Sequence of chain 1.A:
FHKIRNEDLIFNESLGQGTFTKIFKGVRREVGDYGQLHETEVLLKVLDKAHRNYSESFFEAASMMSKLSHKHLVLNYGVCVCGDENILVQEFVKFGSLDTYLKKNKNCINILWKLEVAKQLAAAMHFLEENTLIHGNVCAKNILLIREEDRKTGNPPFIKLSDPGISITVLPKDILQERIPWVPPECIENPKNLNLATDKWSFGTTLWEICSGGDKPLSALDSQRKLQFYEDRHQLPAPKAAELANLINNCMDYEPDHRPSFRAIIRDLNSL

The protein below binds the small molecule below.
Small molecule (SMILES): O=C(Nc1c[nH]nc1-c1nc2cc(CN3CCOCC3)ccc2[nH]1)NC1CC1

Binding-site contacts:
Ligand atom N7 contacts residue LEU145 of chain 1.A at 3.9 Å.
Ligand atom C14 contacts residue VAL94 of chain 1.A at 3.7 Å (hydrophobic).
Ligand atom C2 contacts residue LEU145 of chain 1.A at 3.9 Å (hydrophobic).
Ligand atom N15 contacts residue LEU16 of chain 1.A at 3.7 Å.
Ligand atom N12 contacts residue PHE93 of chain 1.A at 4.0 Å.
Ligand atom C26 contacts residue PHE96 of chain 1.A at 3.6 Å (hydrophobic).
Ligand atom N10 contacts residue LEU44 of chain 1.A at 3.3 Å.
Ligand atom C14 contacts residue LEU16 of chain 1.A at 3.9 Å (hydrophobic).
Ligand atom C17 contacts residue LEU16 of chain 1.A at 3.8 Å (hydrophobic).
Ligand atom N30 contacts residue VAL94 of chain 1.A at 2.7 Å (h-bond).
Ligand atom C14 contacts residue GLY97 of chain 1.A at 3.7 Å.
Ligand atom C28 contacts residue LYS95 of chain 1.A at 3.5 Å.
Ligand atom N10 contacts residue VAL94 of chain 1.A at 3.8 Å.
Ligand atom C4 contacts residue SER98 of chain 1.A at 3.8 Å.
Ligand atom N30 contacts residue PHE93 of chain 1.A at 3.5 Å.
Ligand atom N10 contacts residue LEU145 of chain 1.A at 3.6 Å.
Ligand atom C27 contacts residue PHE96 of chain 1.A at 3.8 Å (hydrophobic).
Ligand atom O1 contacts residue LEU145 of chain 1.A at 3.8 Å.
Ligand atom C9 contacts residue LEU44 of chain 1.A at 3.4 Å (hydrophobic).
Ligand atom C28 contacts residue VAL94 of chain 1.A at 3.9 Å (hydrophobic).
Ligand atom C29 contacts residue VAL94 of chain 1.A at 3.5 Å (hydrophobic).
Ligand atom C13 contacts residue LEU44 of chain 1.A at 3.5 Å (hydrophobic).
Ligand atom C8 contacts residue LEU145 of chain 1.A at 3.8 Å (hydrophobic).
Ligand atom C29 contacts residue PHE93 of chain 1.A at 3.9 Å (hydrophobic).
Ligand atom N15 contacts residue GLY97 of chain 1.A at 3.7 Å.
Ligand atom N10 contacts residue GLU92 of chain 1.A at 3.3 Å (salt-bridge).
Ligand atom C8 contacts residue LEU44 of chain 1.A at 3.6 Å (hydrophobic).
Ligand atom C16 contacts residue GLY97 of chain 1.A at 3.5 Å.
Ligand atom N12 contacts residue LEU44 of chain 1.A at 3.5 Å.
Ligand atom C29 contacts residue GLY97 of chain 1.A at 3.4 Å.
Ligand atom C28 contacts residue GLY97 of chain 1.A at 3.9 Å.
Ligand atom C9 contacts residue LEU145 of chain 1.A at 3.5 Å (hydrophobic).
Ligand atom C5 contacts residue LEU16 of chain 1.A at 3.4 Å (hydrophobic).
Ligand atom C16 contacts residue LEU16 of chain 1.A at 3.8 Å (hydrophobic).
Ligand atom N12 contacts residue VAL94 of chain 1.A at 3.1 Å (h-bond).
Ligand atom N12 contacts residue GLU92 of chain 1.A at 3.9 Å.
Ligand atom C27 contacts residue LYS95 of chain 1.A at 3.5 Å.
Ligand atom N30 contacts residue GLY97 of chain 1.A at 3.5 Å.
Ligand atom C28 contacts residue PHE93 of chain 1.A at 4.0 Å (hydrophobic).
Ligand atom C18 contacts residue LEU16 of chain 1.A at 3.8 Å (hydrophobic).